The protein below binds the small molecule below.
Small molecule (SMILES): CC(=O)N[C@@H]1[C@@H](O)[C@H](O)[C@@H](CO)O[C@H]1O

Sequence of chain 5.D:
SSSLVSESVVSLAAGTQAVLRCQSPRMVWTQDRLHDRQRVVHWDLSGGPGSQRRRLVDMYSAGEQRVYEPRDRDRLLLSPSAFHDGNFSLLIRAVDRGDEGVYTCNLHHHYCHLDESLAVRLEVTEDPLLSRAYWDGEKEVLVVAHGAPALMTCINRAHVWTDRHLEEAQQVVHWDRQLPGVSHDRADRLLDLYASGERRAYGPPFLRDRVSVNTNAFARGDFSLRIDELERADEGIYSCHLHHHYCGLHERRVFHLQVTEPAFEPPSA

Binding-site contacts:
Ligand atom C2 contacts residue ASN87 of chain 5.D at 2.4 Å.
Ligand atom C4 contacts residue ASN87 of chain 5.D at 4.2 Å.
Ligand atom N2 contacts residue ILE155 of chain 5.D at 4.1 Å.
Ligand atom C6 contacts residue SER89 of chain 5.D at 3.6 Å.
Ligand atom O5 contacts residue SER89 of chain 5.D at 2.8 Å (h-bond).
Ligand atom C5 contacts residue SER89 of chain 5.D at 3.3 Å.
Ligand atom C5 contacts residue ASN87 of chain 5.D at 3.7 Å.
Ligand atom C7 contacts residue ASN87 of chain 5.D at 3.8 Å.
Ligand atom C7 contacts residue ILE155 of chain 5.D at 4.3 Å (hydrophobic).
Ligand atom O6 contacts residue LEU151 of chain 5.D at 3.4 Å.
Ligand atom C6 contacts residue LEU91 of chain 5.D at 4.2 Å (hydrophobic).
Ligand atom N2 contacts residue ASN87 of chain 5.D at 2.9 Å (h-bond).
Ligand atom C3 contacts residue ASN87 of chain 5.D at 3.8 Å.
Ligand atom C6 contacts residue LEU151 of chain 5.D at 3.7 Å (hydrophobic).
Ligand atom C5 contacts residue LEU151 of chain 5.D at 3.8 Å (hydrophobic).
Ligand atom C1 contacts residue ASN87 of chain 5.D at 1.4 Å.
Ligand atom O4 contacts residue LEU151 of chain 5.D at 3.3 Å.
Ligand atom O5 contacts residue ASN87 of chain 5.D at 2.3 Å (h-bond).
Ligand atom C3 contacts residue LEU151 of chain 5.D at 4.2 Å (hydrophobic).
Ligand atom C1 contacts residue SER89 of chain 5.D at 3.3 Å.
Ligand atom O6 contacts residue SER89 of chain 5.D at 2.8 Å (h-bond).
Ligand atom O6 contacts residue LEU91 of chain 5.D at 4.0 Å.
Ligand atom C8 contacts residue ILE155 of chain 5.D at 3.7 Å (hydrophobic).
Ligand atom C4 contacts residue LEU151 of chain 5.D at 4.0 Å (hydrophobic).
Ligand atom O7 contacts residue ASN87 of chain 5.D at 4.1 Å.